Sequence of chain 1.G:
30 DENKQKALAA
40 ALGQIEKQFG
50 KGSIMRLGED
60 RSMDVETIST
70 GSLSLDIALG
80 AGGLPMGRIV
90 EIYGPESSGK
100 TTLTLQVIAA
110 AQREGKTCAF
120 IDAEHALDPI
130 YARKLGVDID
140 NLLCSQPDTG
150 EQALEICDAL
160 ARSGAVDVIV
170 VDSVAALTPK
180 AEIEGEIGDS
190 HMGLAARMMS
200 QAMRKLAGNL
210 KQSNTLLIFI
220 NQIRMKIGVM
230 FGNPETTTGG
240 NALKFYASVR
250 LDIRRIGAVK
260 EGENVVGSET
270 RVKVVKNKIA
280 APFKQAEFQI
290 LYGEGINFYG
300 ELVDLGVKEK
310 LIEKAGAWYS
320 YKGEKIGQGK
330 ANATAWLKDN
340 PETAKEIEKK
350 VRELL

A protein and the small-molecule ligand that binds it are described below.
Small molecule (SMILES): Nc1ncnc2c1ncn2[C@@H]1O[C@H](COP(=O)(O)OP(=O)(O)OP(O)(O)=S)[C@@H](O)[C@H]1O

Binding-site contacts:
Ligand atom PA contacts residue THR101 of chain 1.G at 3.5 Å.
Ligand atom C6 contacts residue TYR130 of chain 1.G at 3.6 Å (hydrophobic).
Ligand atom O1B contacts residue SER97 of chain 1.G at 2.9 Å (h-bond).
Ligand atom O2B contacts residue THR100 of chain 1.G at 3.2 Å (h-bond).
Ligand atom N7 contacts residue TYR130 of chain 1.G at 3.8 Å.
Ligand atom S1G contacts residue GLU95 of chain 1.G at 3.5 Å.
Ligand atom S1G contacts residue SER96 of chain 1.G at 3.5 Å (h-bond).
Ligand atom C2 contacts residue ALA280 of chain 1.F at 3.7 Å (hydrophobic).
Ligand atom C5 contacts residue TYR130 of chain 1.G at 3.8 Å (hydrophobic).
Ligand atom N6 contacts residue LYS277 of chain 1.F at 3.3 Å (salt-bridge).
Ligand atom N7 contacts residue LYS277 of chain 1.F at 3.5 Å (salt-bridge).
Ligand atom O1A contacts residue GLY98 of chain 1.G at 3.2 Å.
Ligand atom O1B contacts residue SER96 of chain 1.G at 3.4 Å.
Ligand atom C2 contacts residue ALA279 of chain 1.F at 3.5 Å (hydrophobic).
Ligand atom O3G contacts residue LYS277 of chain 1.F at 3.0 Å.
Ligand atom O4' contacts residue TYR130 of chain 1.G at 3.4 Å (h-bond).
Ligand atom O2B contacts residue MG1 of chain 1.Y at 2.6 Å.
Ligand atom N1 contacts residue ALA279 of chain 1.F at 3.6 Å.
Ligand atom S1G contacts residue PHE244 of chain 1.F at 3.8 Å.
Ligand atom N6 contacts residue TYR130 of chain 1.G at 3.8 Å.
Ligand atom O1A contacts residue THR101 of chain 1.G at 2.8 Å (h-bond).
Ligand atom O3G contacts residue LYS275 of chain 1.F at 3.0 Å (salt-bridge).
Ligand atom O3' contacts residue TYR291 of chain 1.G at 3.3 Å.
Ligand atom O1B contacts residue GLY98 of chain 1.G at 2.7 Å (h-bond).
Ligand atom O2G contacts residue MG1 of chain 1.Y at 2.6 Å.
Ligand atom S1G contacts residue LYS275 of chain 1.F at 2.9 Å (salt-bridge).
Ligand atom O3B contacts residue SER96 of chain 1.G at 3.0 Å (h-bond).
Ligand atom O2' contacts residue PRO281 of chain 1.F at 3.4 Å.
Ligand atom C4 contacts residue TYR130 of chain 1.G at 3.8 Å (hydrophobic).
Ligand atom N3 contacts residue ALA279 of chain 1.F at 3.7 Å.
Ligand atom O1B contacts residue LYS99 of chain 1.G at 3.7 Å.
Ligand atom O3A contacts residue MG1 of chain 1.Y at 3.4 Å.
Ligand atom O2' contacts residue ASN276 of chain 1.F at 3.3 Å (h-bond).
Ligand atom PB contacts residue MG1 of chain 1.Y at 3.2 Å.
Ligand atom PG contacts residue LYS275 of chain 1.F at 3.6 Å.
Ligand atom N6 contacts residue ILE278 of chain 1.F at 3.7 Å.
Ligand atom O2B contacts residue LYS99 of chain 1.G at 3.4 Å (salt-bridge).
Ligand atom O2A contacts residue THR101 of chain 1.G at 3.1 Å (h-bond).
Ligand atom O3B contacts residue MG1 of chain 1.Y at 3.7 Å.
Ligand atom PG contacts residue MG1 of chain 1.Y at 3.5 Å.

Sequence of chain 1.F:
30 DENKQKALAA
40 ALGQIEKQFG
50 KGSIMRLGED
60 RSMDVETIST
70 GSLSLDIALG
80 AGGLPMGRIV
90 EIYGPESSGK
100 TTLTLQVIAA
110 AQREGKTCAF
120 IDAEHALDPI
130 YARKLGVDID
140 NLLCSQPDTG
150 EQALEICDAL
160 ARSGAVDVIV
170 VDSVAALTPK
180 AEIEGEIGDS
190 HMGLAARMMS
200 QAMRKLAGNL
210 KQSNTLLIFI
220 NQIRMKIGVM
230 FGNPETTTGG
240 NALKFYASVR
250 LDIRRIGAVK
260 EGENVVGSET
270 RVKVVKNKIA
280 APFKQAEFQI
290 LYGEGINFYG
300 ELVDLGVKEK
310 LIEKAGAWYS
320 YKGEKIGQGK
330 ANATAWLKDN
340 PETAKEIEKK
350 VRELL